Sequence of chain 1.A:
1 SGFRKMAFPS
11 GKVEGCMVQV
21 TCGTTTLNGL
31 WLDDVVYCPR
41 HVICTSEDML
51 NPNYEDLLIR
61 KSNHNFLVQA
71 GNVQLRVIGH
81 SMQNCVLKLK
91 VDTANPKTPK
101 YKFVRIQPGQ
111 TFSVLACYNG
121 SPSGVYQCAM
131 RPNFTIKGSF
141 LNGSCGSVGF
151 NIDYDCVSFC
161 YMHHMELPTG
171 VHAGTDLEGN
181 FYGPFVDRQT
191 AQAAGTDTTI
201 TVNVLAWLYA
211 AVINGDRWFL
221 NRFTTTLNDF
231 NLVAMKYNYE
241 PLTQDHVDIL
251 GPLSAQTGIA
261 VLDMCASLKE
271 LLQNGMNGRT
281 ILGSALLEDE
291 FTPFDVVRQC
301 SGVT

Binding-site contacts:
Ligand atom C8 contacts residue MET49 of chain 1.A at 3.9 Å (hydrophobic).
Ligand atom C10 contacts residue ASP187 of chain 1.A at 4.0 Å.
Ligand atom C4 contacts residue GLN189 of chain 1.A at 4.0 Å.
Ligand atom C17 contacts residue CYS145 of chain 1.A at 3.6 Å (hydrophobic).
Ligand atom C11 contacts residue HIS164 of chain 1.A at 4.0 Å.
Ligand atom C2 contacts residue ASN142 of chain 1.A at 3.2 Å.
Ligand atom C10 contacts residue GLN189 of chain 1.A at 4.1 Å.
Ligand atom O1 contacts residue SER144 of chain 1.A at 3.4 Å (h-bond).
Ligand atom O1 contacts residue CYS145 of chain 1.A at 3.0 Å (h-bond).
Ligand atom C16 contacts residue LEU27 of chain 1.A at 4.2 Å (hydrophobic).
Ligand atom C18 contacts residue GLY143 of chain 1.A at 3.7 Å.
Ligand atom C9 contacts residue HIS41 of chain 1.A at 3.8 Å.
Ligand atom C11 contacts residue MET165 of chain 1.A at 4.2 Å (hydrophobic).
Ligand atom N1 contacts residue HIS41 of chain 1.A at 3.9 Å.
Ligand atom C8 contacts residue CYS44 of chain 1.A at 3.7 Å (hydrophobic).
Ligand atom O1 contacts residue ASN142 of chain 1.A at 4.2 Å.
Ligand atom C15 contacts residue THR26 of chain 1.A at 4.3 Å.
Ligand atom O1 contacts residue LEU27 of chain 1.A at 4.1 Å.
Ligand atom C11 contacts residue HIS41 of chain 1.A at 3.7 Å.
Ligand atom C18 contacts residue CYS145 of chain 1.A at 2.7 Å (hydrophobic).
Ligand atom C18 contacts residue SER144 of chain 1.A at 4.3 Å.
Ligand atom N1 contacts residue CYS145 of chain 1.A at 3.4 Å (h-bond).
Ligand atom C16 contacts residue THR25 of chain 1.A at 4.1 Å.
Ligand atom C5 contacts residue MET49 of chain 1.A at 4.4 Å (hydrophobic).
Ligand atom C19 contacts residue GLY143 of chain 1.A at 4.4 Å.
Ligand atom C16 contacts residue THR26 of chain 1.A at 3.9 Å.
Ligand atom O1 contacts residue GLY143 of chain 1.A at 2.9 Å (h-bond).
Ligand atom C18 contacts residue HIS41 of chain 1.A at 4.4 Å.
Ligand atom C19 contacts residue HIS41 of chain 1.A at 4.4 Å.
Ligand atom C17 contacts residue HIS41 of chain 1.A at 3.5 Å.
Ligand atom C10 contacts residue HIS41 of chain 1.A at 4.3 Å.
Ligand atom C9 contacts residue ASP187 of chain 1.A at 4.2 Å.
Ligand atom C19 contacts residue CYS145 of chain 1.A at 1.8 Å (hydrophobic).
Ligand atom C15 contacts residue THR25 of chain 1.A at 4.0 Å.
Ligand atom C10 contacts residue ARG188 of chain 1.A at 4.0 Å.
Ligand atom C15 contacts residue ASN142 of chain 1.A at 4.4 Å.
Ligand atom C9 contacts residue CYS44 of chain 1.A at 3.9 Å (hydrophobic).
Ligand atom C9 contacts residue TYR54 of chain 1.A at 4.2 Å (hydrophobic).
Ligand atom C7 contacts residue HIS41 of chain 1.A at 4.1 Å.
Ligand atom C1 contacts residue ASN142 of chain 1.A at 3.4 Å.

A protein and the small-molecule ligand that binds it are described below.
Small molecule (SMILES): CC(=O)N1CCC[C@@H](N(CC2CCCCC2)C2CCC(O)CC2)C1